Binding-site contacts:
Ligand atom C2 contacts residue ASN65 of chain 1.B at 2.4 Å.
Ligand atom O5 contacts residue ASN65 of chain 1.B at 2.3 Å (h-bond).
Ligand atom C5 contacts residue ASN65 of chain 1.B at 3.7 Å.
Ligand atom C1 contacts residue ASN65 of chain 1.B at 1.4 Å.
Ligand atom N2 contacts residue ASN65 of chain 1.B at 2.9 Å (h-bond).
Ligand atom C3 contacts residue ASN65 of chain 1.B at 3.8 Å.
Ligand atom O7 contacts residue ASN65 of chain 1.B at 3.4 Å (h-bond).
Ligand atom C4 contacts residue ASN65 of chain 1.B at 4.2 Å.
Ligand atom C7 contacts residue ASN65 of chain 1.B at 3.4 Å.
Ligand atom C8 contacts residue ILE355 of chain 1.B at 3.9 Å (hydrophobic).

A protein and the small-molecule ligand that binds it are described below.
Small molecule (SMILES): CC(=O)N[C@@H]1[C@@H](O)[C@H](O)[C@@H](CO)O[C@H]1O

Sequence of chain 1.B:
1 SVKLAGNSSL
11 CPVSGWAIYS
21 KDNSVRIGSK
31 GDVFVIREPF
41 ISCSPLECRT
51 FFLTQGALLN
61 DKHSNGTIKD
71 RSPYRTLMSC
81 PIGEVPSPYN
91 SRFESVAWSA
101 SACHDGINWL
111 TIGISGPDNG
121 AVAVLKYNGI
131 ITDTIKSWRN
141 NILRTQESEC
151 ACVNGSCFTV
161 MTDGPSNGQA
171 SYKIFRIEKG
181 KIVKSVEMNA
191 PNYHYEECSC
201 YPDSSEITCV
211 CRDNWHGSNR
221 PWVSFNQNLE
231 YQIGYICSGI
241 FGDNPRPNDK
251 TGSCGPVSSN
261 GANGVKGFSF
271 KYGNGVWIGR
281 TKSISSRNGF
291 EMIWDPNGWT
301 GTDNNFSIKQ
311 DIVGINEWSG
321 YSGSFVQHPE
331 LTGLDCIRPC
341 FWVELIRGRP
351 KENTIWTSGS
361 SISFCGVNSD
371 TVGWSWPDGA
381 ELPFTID